Sequence of chain 1.A:
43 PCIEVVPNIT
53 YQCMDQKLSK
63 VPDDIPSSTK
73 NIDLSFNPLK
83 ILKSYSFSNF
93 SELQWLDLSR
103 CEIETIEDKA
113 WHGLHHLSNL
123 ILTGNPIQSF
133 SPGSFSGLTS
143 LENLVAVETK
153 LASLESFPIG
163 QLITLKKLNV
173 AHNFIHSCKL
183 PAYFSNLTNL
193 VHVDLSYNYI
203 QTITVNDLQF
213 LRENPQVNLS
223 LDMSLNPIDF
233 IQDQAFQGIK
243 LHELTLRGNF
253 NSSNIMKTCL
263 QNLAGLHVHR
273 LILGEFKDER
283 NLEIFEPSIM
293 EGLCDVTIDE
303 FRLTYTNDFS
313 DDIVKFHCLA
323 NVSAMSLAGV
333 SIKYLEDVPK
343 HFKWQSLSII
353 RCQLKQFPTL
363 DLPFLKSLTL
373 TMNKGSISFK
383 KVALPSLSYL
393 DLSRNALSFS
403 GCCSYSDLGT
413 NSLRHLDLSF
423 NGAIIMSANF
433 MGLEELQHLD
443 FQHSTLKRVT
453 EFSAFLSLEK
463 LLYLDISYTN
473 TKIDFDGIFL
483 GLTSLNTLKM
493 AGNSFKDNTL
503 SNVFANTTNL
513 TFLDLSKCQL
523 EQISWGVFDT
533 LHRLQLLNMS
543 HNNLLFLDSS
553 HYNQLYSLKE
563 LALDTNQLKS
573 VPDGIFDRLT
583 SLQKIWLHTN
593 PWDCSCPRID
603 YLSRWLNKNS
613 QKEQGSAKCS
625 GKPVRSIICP

Binding-site contacts:
Ligand atom C7 contacts residue ASN253 of chain 1.A at 3.2 Å.
Ligand atom O5 contacts residue ASN253 of chain 1.A at 2.3 Å (h-bond).
Ligand atom C3 contacts residue ASN253 of chain 1.A at 3.6 Å.
Ligand atom O7 contacts residue ARG282 of chain 1.A at 3.4 Å.
Ligand atom C8 contacts residue PRO229 of chain 1.A at 4.3 Å (hydrophobic).
Ligand atom C5 contacts residue ASN253 of chain 1.A at 3.6 Å.
Ligand atom O7 contacts residue ASN253 of chain 1.A at 3.3 Å (h-bond).
Ligand atom C2 contacts residue ASN253 of chain 1.A at 2.2 Å.
Ligand atom C8 contacts residue ASN253 of chain 1.A at 4.3 Å.
Ligand atom O6 contacts residue PRO229 of chain 1.A at 3.5 Å.
Ligand atom C8 contacts residue GLN203 of chain 1.A at 3.6 Å.
Ligand atom C1 contacts residue ASN253 of chain 1.A at 1.5 Å.
Ligand atom N2 contacts residue ASN253 of chain 1.A at 2.7 Å (h-bond).
Ligand atom C4 contacts residue ASN253 of chain 1.A at 4.1 Å.

This small molecule binds to this protein.
Small molecule (SMILES): CC(=O)N[C@H]1[C@H](O[C@H]2[C@H](O)[C@@H](NC(C)=O)CO[C@@H]2CO)O[C@H](CO)[C@@H](O[C@@H]2O[C@H](CO)[C@@H](O)[C@H](O)[C@H]2NC(C)=O)[C@@H]1O